Sequence of chain 29.G:
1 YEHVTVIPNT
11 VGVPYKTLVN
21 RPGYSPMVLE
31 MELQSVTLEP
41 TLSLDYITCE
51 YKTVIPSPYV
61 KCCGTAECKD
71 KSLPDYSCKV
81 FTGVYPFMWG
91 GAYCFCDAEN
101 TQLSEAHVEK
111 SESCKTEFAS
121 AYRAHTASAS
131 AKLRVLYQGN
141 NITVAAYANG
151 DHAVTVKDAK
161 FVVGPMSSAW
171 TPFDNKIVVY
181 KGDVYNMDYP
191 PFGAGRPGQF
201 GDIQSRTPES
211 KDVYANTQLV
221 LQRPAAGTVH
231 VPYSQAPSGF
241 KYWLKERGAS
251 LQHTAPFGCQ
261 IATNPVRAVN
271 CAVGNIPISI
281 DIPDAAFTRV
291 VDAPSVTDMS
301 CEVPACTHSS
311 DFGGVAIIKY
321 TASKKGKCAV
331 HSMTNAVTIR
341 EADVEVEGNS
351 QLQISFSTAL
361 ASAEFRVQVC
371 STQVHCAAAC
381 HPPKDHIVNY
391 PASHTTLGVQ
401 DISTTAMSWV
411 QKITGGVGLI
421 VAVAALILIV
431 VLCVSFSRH

A protein and the small-molecule ligand that binds it are described below.
Small molecule (SMILES): CC(=O)N[C@@H]1[C@@H](O)[C@H](O)[C@@H](CO)O[C@H]1O

Binding-site contacts:
Ligand atom C2 contacts residue ASN259 of chain 29.H at 2.4 Å.
Ligand atom C6 contacts residue THR116 of chain 29.G at 3.8 Å.
Ligand atom O7 contacts residue LYS181 of chain 29.G at 4.2 Å.
Ligand atom C6 contacts residue LYS115 of chain 29.G at 4.1 Å.
Ligand atom O6 contacts residue THR116 of chain 29.G at 3.3 Å.
Ligand atom O7 contacts residue ASN259 of chain 29.H at 2.9 Å (h-bond).
Ligand atom C5 contacts residue ASN259 of chain 29.H at 3.6 Å.
Ligand atom O5 contacts residue THR116 of chain 29.G at 3.9 Å.
Ligand atom C4 contacts residue ASN259 of chain 29.H at 4.2 Å.
Ligand atom O6 contacts residue LYS115 of chain 29.G at 4.2 Å.
Ligand atom C1 contacts residue ASN259 of chain 29.H at 1.4 Å.
Ligand atom C8 contacts residue ASN259 of chain 29.H at 4.4 Å.
Ligand atom C5 contacts residue THR116 of chain 29.G at 4.5 Å.
Ligand atom O5 contacts residue ASN259 of chain 29.H at 2.3 Å (h-bond).
Ligand atom N2 contacts residue ASN259 of chain 29.H at 2.9 Å (h-bond).
Ligand atom C7 contacts residue ASN259 of chain 29.H at 3.1 Å.
Ligand atom C3 contacts residue ASN259 of chain 29.H at 3.8 Å.

Sequence of chain 29.H:
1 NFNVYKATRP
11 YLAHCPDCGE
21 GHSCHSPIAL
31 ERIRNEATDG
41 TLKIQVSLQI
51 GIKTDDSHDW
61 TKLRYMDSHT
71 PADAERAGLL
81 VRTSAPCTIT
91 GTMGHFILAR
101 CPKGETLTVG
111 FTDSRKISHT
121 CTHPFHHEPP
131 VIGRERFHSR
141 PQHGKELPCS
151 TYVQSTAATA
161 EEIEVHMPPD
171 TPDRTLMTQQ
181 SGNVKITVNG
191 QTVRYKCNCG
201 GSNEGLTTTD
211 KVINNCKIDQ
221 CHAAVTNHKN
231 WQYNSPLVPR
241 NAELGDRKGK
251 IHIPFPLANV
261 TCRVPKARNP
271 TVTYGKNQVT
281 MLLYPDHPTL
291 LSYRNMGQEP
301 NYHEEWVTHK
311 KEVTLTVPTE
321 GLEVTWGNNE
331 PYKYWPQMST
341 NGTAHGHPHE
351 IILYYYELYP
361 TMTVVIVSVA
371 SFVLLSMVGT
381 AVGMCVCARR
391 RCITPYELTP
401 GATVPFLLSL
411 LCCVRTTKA